Binding-site contacts:
Ligand atom CAK contacts residue ASP37 of chain 1.A at 3.0 Å.
Ligand atom CAI contacts residue THR60 of chain 1.A at 4.2 Å.
Ligand atom CAF contacts residue ASP121 of chain 1.A at 3.9 Å.
Ligand atom CAP contacts residue THR60 of chain 1.A at 4.4 Å.
Ligand atom CAJ contacts residue ALA344 of chain 1.A at 3.8 Å (hydrophobic).
Ligand atom CAL contacts residue LYS332 of chain 1.A at 4.2 Å.
Ligand atom CAH contacts residue VAL120 of chain 1.A at 4.0 Å (hydrophobic).
Ligand atom CAF contacts residue SER335 of chain 1.A at 4.0 Å.
Ligand atom CAM contacts residue SER335 of chain 1.A at 3.8 Å.
Ligand atom OAN contacts residue ASP121 of chain 1.A at 2.5 Å (salt-bridge).
Ligand atom CAD contacts residue SER335 of chain 1.A at 3.4 Å.
Ligand atom CAJ contacts residue LYS332 of chain 1.A at 4.4 Å.
Ligand atom CAH contacts residue ASP121 of chain 1.A at 3.0 Å.
Ligand atom CAI contacts residue ASP37 of chain 1.A at 3.5 Å.
Ligand atom C13 contacts residue SER335 of chain 1.A at 4.4 Å.
Ligand atom CAI contacts residue PHE345 of chain 1.A at 3.9 Å (hydrophobic).
Ligand atom OAA contacts residue SER335 of chain 1.A at 4.2 Å.
Ligand atom CAL contacts residue ASP121 of chain 1.A at 4.1 Å.
Ligand atom CAR contacts residue ASP37 of chain 1.A at 4.2 Å.
Ligand atom CAR contacts residue ASP121 of chain 1.A at 3.3 Å.
Ligand atom CAI contacts residue ALA344 of chain 1.A at 3.9 Å (hydrophobic).
Ligand atom CAE contacts residue SER335 of chain 1.A at 4.3 Å.
Ligand atom CAK contacts residue ASP121 of chain 1.A at 3.8 Å.
Ligand atom C2 contacts residue ASP121 of chain 1.A at 3.2 Å.
Ligand atom CAO contacts residue SER335 of chain 1.A at 4.3 Å.
Ligand atom CAF contacts residue VAL120 of chain 1.A at 4.4 Å (hydrophobic).
Ligand atom CAP contacts residue ALA344 of chain 1.A at 3.0 Å (hydrophobic).

Sequence of chain 1.A:
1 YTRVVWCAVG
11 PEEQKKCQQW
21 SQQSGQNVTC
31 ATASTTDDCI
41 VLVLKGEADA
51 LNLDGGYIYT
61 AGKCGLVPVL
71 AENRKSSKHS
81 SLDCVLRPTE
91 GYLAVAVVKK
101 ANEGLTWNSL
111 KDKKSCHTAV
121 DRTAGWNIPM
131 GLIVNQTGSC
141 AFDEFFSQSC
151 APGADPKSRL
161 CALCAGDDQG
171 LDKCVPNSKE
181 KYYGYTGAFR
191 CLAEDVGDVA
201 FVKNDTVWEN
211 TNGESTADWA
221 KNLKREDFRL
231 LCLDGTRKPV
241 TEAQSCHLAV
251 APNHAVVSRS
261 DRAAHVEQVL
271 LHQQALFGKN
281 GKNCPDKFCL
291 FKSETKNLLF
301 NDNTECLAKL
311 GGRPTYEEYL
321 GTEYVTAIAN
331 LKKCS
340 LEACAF

A small-molecule ligand and the protein it binds are described below.
Small molecule (SMILES): C[C@@H](C(=O)O)c1cccc(Oc2ccccc2)c1